The protein below binds the small molecule below.
Small molecule (SMILES): CC(=O)N[C@@H]1[C@@H](O)[C@H](O)[C@@H](CO)O[C@H]1O

Sequence of chain 1.A:
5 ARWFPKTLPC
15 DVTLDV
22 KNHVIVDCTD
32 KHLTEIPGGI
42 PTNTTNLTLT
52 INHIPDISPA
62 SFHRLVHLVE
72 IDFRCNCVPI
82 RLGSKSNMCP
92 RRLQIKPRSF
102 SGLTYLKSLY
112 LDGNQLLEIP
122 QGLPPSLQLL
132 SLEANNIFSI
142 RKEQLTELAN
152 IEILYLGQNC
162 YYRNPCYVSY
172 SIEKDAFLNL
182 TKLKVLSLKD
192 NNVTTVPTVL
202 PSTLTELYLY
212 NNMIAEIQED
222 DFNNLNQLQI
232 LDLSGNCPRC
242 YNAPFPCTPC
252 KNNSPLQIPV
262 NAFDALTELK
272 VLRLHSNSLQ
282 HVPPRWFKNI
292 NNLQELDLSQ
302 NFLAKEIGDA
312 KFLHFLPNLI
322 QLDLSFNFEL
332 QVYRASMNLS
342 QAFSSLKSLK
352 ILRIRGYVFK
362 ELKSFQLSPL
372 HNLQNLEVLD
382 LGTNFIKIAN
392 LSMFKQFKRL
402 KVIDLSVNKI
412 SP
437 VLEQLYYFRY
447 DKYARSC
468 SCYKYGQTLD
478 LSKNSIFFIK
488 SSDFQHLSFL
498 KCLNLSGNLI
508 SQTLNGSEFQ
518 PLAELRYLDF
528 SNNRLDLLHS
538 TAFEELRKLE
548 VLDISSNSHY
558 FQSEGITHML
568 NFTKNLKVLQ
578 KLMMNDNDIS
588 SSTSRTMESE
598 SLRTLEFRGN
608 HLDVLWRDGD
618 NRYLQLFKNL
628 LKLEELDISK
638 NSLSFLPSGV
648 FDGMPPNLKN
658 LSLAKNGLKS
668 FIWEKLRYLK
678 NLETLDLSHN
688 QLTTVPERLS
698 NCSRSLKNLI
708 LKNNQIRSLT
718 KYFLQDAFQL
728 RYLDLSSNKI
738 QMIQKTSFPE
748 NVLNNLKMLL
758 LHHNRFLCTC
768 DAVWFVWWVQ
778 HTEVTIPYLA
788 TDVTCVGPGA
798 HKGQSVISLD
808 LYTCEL

Binding-site contacts:
Ligand atom N2 contacts residue SER537 of chain 1.A at 3.0 Å (h-bond).
Ligand atom C3 contacts residue SER537 of chain 1.A at 4.1 Å.
Ligand atom O3 contacts residue SER537 of chain 1.A at 4.4 Å.
Ligand atom C1 contacts residue ASN568 of chain 1.A at 1.4 Å.
Ligand atom C7 contacts residue ASN568 of chain 1.A at 3.4 Å.
Ligand atom O5 contacts residue ASN568 of chain 1.A at 2.3 Å (h-bond).
Ligand atom O7 contacts residue LYS571 of chain 1.A at 3.7 Å.
Ligand atom C1 contacts residue MET566 of chain 1.A at 3.5 Å (hydrophobic).
Ligand atom O6 contacts residue THR590 of chain 1.A at 4.3 Å.
Ligand atom C8 contacts residue LYS571 of chain 1.A at 4.2 Å.
Ligand atom C5 contacts residue ASN568 of chain 1.A at 3.7 Å.
Ligand atom C1 contacts residue SER537 of chain 1.A at 4.2 Å.
Ligand atom C5 contacts residue MET566 of chain 1.A at 3.4 Å (hydrophobic).
Ligand atom O7 contacts residue ASN568 of chain 1.A at 3.3 Å (h-bond).
Ligand atom C3 contacts residue ASN568 of chain 1.A at 3.8 Å.
Ligand atom C7 contacts residue SER537 of chain 1.A at 3.6 Å.
Ligand atom C8 contacts residue ASN568 of chain 1.A at 4.3 Å.
Ligand atom C6 contacts residue MET566 of chain 1.A at 4.2 Å (hydrophobic).
Ligand atom C2 contacts residue SER537 of chain 1.A at 3.9 Å.
Ligand atom O5 contacts residue MET566 of chain 1.A at 3.1 Å.
Ligand atom O6 contacts residue MET566 of chain 1.A at 3.8 Å.
Ligand atom C8 contacts residue SER537 of chain 1.A at 3.4 Å.
Ligand atom N2 contacts residue ASN568 of chain 1.A at 3.1 Å (h-bond).
Ligand atom C2 contacts residue ASN568 of chain 1.A at 2.5 Å.
Ligand atom C4 contacts residue ASN568 of chain 1.A at 4.2 Å.
Ligand atom C8 contacts residue ASN572 of chain 1.A at 3.8 Å.